Binding-site contacts:
Ligand atom C22 contacts residue ASP159 of chain 1.A at 3.2 Å.
Ligand atom C17 contacts residue MET68 of chain 1.A at 3.8 Å (hydrophobic).
Ligand atom N21 contacts residue MET68 of chain 1.A at 3.1 Å (h-bond).
Ligand atom C11 contacts residue TYR31 of chain 1.A at 3.7 Å (hydrophobic).
Ligand atom C20 contacts residue ILE91 of chain 1.A at 3.4 Å (hydrophobic).
Ligand atom C6 contacts residue LEU26 of chain 1.A at 3.6 Å (hydrophobic).
Ligand atom C17 contacts residue GLU64 of chain 1.A at 3.3 Å.
Ligand atom C20 contacts residue LYS49 of chain 1.A at 3.2 Å.
Ligand atom C23 contacts residue MET68 of chain 1.A at 3.7 Å (hydrophobic).
Ligand atom C29 contacts residue GLU64 of chain 1.A at 3.4 Å.
Ligand atom O29 contacts residue ALA158 of chain 1.A at 3.7 Å.
Ligand atom C6 contacts residue TYR31 of chain 1.A at 3.8 Å (hydrophobic).
Ligand atom C12 contacts residue TYR31 of chain 1.A at 3.7 Å (hydrophobic).
Ligand atom C4 contacts residue MET96 of chain 1.A at 3.8 Å (hydrophobic).
Ligand atom C17 contacts residue ILE91 of chain 1.A at 3.6 Å (hydrophobic).
Ligand atom N3 contacts residue PHE95 of chain 1.A at 3.5 Å.
Ligand atom C5 contacts residue LEU26 of chain 1.A at 3.7 Å (hydrophobic).
Ligand atom C18 contacts residue ILE91 of chain 1.A at 3.5 Å (hydrophobic).
Ligand atom C22 contacts residue MET68 of chain 1.A at 3.6 Å (hydrophobic).
Ligand atom C16 contacts residue MET68 of chain 1.A at 3.7 Å (hydrophobic).
Ligand atom C29 contacts residue ASP159 of chain 1.A at 3.6 Å.
Ligand atom C14 contacts residue THR93 of chain 1.A at 3.6 Å.
Ligand atom C2 contacts residue PHE95 of chain 1.A at 3.5 Å (hydrophobic).
Ligand atom N28 contacts residue GLU64 of chain 1.A at 3.8 Å.
Ligand atom N8 contacts residue ALA47 of chain 1.A at 3.6 Å.
Ligand atom C16 contacts residue GLU64 of chain 1.A at 3.6 Å.
Ligand atom O29 contacts residue VAL77 of chain 1.A at 3.5 Å.
Ligand atom C2 contacts residue MET96 of chain 1.A at 3.0 Å (hydrophobic).
Ligand atom C20 contacts residue ALA47 of chain 1.A at 3.4 Å (hydrophobic).
Ligand atom C25 contacts residue ASP159 of chain 1.A at 3.8 Å.
Ligand atom N10 contacts residue PHE160 of chain 1.A at 3.5 Å.
Ligand atom C11 contacts residue PHE160 of chain 1.A at 3.5 Å (hydrophobic).
Ligand atom C29 contacts residue MET68 of chain 1.A at 3.8 Å (hydrophobic).
Ligand atom C18 contacts residue LYS49 of chain 1.A at 3.3 Å.
Ligand atom O29 contacts residue ASP159 of chain 1.A at 3.1 Å (salt-bridge).
Ligand atom C23 contacts residue ASP159 of chain 1.A at 3.5 Å.
Ligand atom N13 contacts residue THR93 of chain 1.A at 3.3 Å.
Ligand atom N21 contacts residue ASP159 of chain 1.A at 3.6 Å.
Ligand atom N3 contacts residue MET96 of chain 1.A at 2.9 Å (h-bond).
Ligand atom N21 contacts residue GLU64 of chain 1.A at 3.1 Å (salt-bridge).

Sequence of chain 1.A:
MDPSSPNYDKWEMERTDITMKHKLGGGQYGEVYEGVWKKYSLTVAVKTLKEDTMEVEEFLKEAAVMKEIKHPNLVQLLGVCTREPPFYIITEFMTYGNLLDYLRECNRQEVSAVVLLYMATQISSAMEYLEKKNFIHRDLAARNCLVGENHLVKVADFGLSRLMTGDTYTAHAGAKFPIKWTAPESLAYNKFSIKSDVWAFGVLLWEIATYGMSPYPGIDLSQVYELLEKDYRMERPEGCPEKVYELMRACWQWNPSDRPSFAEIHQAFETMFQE

This small molecule binds to this protein.
Small molecule (SMILES): Cc1ccc(NC(=O)c2cccnc2)cc1Nc1nccc(-c2cccnc2)n1